Sequence of chain 1.D:
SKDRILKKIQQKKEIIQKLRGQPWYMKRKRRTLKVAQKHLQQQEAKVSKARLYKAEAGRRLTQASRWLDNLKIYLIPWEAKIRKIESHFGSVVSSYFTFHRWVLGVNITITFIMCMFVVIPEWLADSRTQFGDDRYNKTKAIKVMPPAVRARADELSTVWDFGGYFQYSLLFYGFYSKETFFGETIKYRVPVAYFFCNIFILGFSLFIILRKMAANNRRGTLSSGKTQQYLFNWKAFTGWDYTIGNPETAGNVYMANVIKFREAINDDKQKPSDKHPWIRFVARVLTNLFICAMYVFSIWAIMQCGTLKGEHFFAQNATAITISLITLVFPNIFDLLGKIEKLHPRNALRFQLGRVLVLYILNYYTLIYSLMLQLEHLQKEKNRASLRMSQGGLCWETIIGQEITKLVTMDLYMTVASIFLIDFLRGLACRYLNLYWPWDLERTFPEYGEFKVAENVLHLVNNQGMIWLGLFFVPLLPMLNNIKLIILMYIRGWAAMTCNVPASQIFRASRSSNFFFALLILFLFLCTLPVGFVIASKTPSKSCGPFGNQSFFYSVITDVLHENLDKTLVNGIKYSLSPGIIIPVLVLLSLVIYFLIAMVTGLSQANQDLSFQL

A protein and the small-molecule ligand that binds it are described below.
Small molecule (SMILES): CC(C)CCC[C@@H](C)[C@H]1CC[C@H]2[C@@H]3CC=C4C[C@@H](O)CC[C@]4(C)[C@H]3CC[C@]12C

Binding-site contacts:
Ligand atom C23 contacts residue PHE205 of chain 1.D at 4.0 Å (hydrophobic).
Ligand atom C7 contacts residue ILE274 of chain 1.D at 3.6 Å (hydrophobic).
Ligand atom O1 contacts residue PHE270 of chain 1.D at 3.9 Å.
Ligand atom C19 contacts residue R161 of chain 1.MA at 3.7 Å.
Ligand atom C25 contacts residue PHE205 of chain 1.D at 4.1 Å (hydrophobic).
Ligand atom C6 contacts residue ILE274 of chain 1.D at 3.4 Å (hydrophobic).
Ligand atom C4 contacts residue PHE270 of chain 1.D at 3.1 Å (hydrophobic).
Ligand atom C10 contacts residue PHE270 of chain 1.D at 4.0 Å (hydrophobic).
Ligand atom C6 contacts residue PHE270 of chain 1.D at 3.8 Å (hydrophobic).
Ligand atom C18 contacts residue R161 of chain 1.MA at 4.2 Å.
Ligand atom C3 contacts residue PHE270 of chain 1.D at 4.2 Å (hydrophobic).
Ligand atom C6 contacts residue GLY271 of chain 1.D at 4.0 Å.
Ligand atom C8 contacts residue TYR276 of chain 1.D at 4.5 Å (hydrophobic).
Ligand atom C19 contacts residue PHE270 of chain 1.D at 3.4 Å (hydrophobic).
Ligand atom C18 contacts residue TYR276 of chain 1.D at 3.5 Å (hydrophobic).
Ligand atom C4 contacts residue GLY271 of chain 1.D at 3.9 Å.
Ligand atom C21 contacts residue R161 of chain 1.MA at 4.4 Å.
Ligand atom C5 contacts residue PHE270 of chain 1.D at 3.4 Å (hydrophobic).
Ligand atom C5 contacts residue GLY271 of chain 1.D at 4.3 Å.